Binding-site contacts:
Ligand atom C2 contacts residue ASN1131 of chain 1.J at 2.5 Å.
Ligand atom C8 contacts residue ASN1131 of chain 1.J at 4.3 Å.
Ligand atom C7 contacts residue ASN1131 of chain 1.J at 3.1 Å.
Ligand atom N2 contacts residue ASN1131 of chain 1.J at 2.9 Å (h-bond).
Ligand atom O5 contacts residue ASN1131 of chain 1.J at 2.3 Å (h-bond).
Ligand atom C1 contacts residue ASN1131 of chain 1.J at 1.4 Å.
Ligand atom O7 contacts residue ASN1131 of chain 1.J at 2.9 Å (h-bond).
Ligand atom C5 contacts residue ASN1131 of chain 1.J at 3.6 Å.
Ligand atom C3 contacts residue ASN1131 of chain 1.J at 3.8 Å.
Ligand atom C4 contacts residue ASN1131 of chain 1.J at 4.2 Å.

Sequence of chain 1.J:
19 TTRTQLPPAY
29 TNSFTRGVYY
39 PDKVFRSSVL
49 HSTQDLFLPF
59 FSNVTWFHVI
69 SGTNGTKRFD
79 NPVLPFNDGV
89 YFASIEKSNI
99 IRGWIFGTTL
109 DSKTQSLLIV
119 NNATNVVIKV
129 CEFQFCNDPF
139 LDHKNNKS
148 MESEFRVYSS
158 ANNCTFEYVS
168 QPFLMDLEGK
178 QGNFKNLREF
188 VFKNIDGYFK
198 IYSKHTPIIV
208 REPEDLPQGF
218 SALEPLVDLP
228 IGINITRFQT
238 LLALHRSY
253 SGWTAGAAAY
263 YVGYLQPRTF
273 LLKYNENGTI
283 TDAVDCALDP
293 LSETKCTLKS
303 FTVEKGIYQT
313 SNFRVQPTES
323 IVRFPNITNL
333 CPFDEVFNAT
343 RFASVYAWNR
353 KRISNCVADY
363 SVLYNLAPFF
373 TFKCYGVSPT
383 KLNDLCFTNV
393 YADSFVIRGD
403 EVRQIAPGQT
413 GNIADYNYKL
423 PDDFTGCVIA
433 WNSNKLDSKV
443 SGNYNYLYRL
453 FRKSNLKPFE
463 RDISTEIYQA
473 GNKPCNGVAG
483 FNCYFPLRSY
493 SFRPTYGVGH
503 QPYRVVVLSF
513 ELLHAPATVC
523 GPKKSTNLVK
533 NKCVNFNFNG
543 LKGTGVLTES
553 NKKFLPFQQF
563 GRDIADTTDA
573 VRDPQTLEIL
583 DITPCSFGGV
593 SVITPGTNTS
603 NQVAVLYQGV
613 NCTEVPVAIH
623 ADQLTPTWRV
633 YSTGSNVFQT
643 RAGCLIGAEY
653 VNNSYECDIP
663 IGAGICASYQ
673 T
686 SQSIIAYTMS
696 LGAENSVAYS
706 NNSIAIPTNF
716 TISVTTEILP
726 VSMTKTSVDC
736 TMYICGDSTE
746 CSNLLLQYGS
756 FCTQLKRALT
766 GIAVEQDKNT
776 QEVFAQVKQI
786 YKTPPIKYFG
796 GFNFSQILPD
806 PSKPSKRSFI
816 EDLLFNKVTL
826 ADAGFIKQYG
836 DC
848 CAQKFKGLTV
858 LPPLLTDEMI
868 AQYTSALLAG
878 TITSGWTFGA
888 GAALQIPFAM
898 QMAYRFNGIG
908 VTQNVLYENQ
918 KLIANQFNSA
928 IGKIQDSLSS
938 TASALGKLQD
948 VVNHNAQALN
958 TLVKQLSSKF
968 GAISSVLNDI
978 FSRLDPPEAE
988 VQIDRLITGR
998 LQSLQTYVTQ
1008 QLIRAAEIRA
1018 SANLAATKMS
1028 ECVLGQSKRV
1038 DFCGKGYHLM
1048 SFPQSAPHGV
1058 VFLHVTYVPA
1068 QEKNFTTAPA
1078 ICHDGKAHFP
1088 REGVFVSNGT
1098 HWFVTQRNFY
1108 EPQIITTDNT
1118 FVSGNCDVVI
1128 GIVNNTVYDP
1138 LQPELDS

A small-molecule ligand and the protein it binds are described below.
Small molecule (SMILES): CC(=O)N[C@H]1[C@H](O[C@H]2[C@H](O)[C@@H](NC(C)=O)CO[C@@H]2CO)O[C@H](CO)[C@@H](O)[C@@H]1O